Sequence of chain 1.E:
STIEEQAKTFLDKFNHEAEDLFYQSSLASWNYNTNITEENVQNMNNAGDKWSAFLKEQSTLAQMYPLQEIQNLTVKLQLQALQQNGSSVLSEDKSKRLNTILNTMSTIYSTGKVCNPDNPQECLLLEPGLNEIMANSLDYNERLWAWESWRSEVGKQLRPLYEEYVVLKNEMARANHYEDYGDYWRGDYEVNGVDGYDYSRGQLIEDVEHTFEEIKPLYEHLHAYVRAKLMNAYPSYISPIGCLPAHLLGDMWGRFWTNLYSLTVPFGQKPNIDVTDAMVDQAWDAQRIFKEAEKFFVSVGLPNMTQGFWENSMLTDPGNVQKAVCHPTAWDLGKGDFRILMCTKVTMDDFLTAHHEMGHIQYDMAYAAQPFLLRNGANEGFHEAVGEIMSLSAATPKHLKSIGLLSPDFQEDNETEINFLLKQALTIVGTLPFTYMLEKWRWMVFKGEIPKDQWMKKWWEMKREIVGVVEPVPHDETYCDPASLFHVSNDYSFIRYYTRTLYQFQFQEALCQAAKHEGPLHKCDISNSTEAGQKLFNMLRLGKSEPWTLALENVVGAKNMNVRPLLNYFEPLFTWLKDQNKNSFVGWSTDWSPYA

Binding-site contacts:
Ligand atom C4 contacts residue ASN305 of chain 1.E at 4.2 Å.
Ligand atom C8 contacts residue TRP311 of chain 1.E at 4.4 Å (hydrophobic).
Ligand atom C1 contacts residue ASN305 of chain 1.E at 1.4 Å.
Ligand atom C8 contacts residue MET306 of chain 1.E at 3.5 Å (hydrophobic).
Ligand atom C8 contacts residue GLN308 of chain 1.E at 4.5 Å.
Ligand atom O7 contacts residue ASN305 of chain 1.E at 3.8 Å.
Ligand atom C7 contacts residue MET306 of chain 1.E at 4.2 Å (hydrophobic).
Ligand atom N2 contacts residue ASN305 of chain 1.E at 2.9 Å (h-bond).
Ligand atom O5 contacts residue ASN305 of chain 1.E at 2.4 Å (h-bond).
Ligand atom C3 contacts residue ASN305 of chain 1.E at 3.8 Å.
Ligand atom N2 contacts residue MET306 of chain 1.E at 4.4 Å.
Ligand atom C7 contacts residue ASN305 of chain 1.E at 3.5 Å.
Ligand atom C2 contacts residue ASN305 of chain 1.E at 2.4 Å.
Ligand atom C5 contacts residue ASN305 of chain 1.E at 3.6 Å.

A small-molecule ligand and the protein it binds are described below.
Small molecule (SMILES): CC(=O)N[C@@H]1[C@@H](O)[C@H](O)[C@@H](CO)O[C@H]1O